Sequence of chain 1.D:
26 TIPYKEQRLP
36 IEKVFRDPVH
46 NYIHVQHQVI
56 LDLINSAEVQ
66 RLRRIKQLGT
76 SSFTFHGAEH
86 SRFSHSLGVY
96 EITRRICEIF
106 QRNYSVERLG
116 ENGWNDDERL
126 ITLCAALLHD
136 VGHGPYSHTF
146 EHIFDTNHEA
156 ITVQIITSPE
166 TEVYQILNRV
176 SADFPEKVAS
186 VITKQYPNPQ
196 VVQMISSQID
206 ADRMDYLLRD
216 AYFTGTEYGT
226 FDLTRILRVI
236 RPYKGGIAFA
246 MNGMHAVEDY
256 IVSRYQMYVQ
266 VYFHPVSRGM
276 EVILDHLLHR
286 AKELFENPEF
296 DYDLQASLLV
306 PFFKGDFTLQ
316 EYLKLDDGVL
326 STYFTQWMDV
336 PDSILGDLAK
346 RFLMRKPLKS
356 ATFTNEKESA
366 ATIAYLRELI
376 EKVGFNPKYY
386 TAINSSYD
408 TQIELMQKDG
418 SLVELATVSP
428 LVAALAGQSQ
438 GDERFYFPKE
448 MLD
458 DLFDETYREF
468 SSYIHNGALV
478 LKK

The protein below binds the small molecule below.
Small molecule (SMILES): Nc1nc2c(ncn2[C@H]2C[C@H](O)[C@@H](CO[P](=O)(O)O[P](=O)(O)OP(=O)(O)O)O2)c(=O)[nH]1

Binding-site contacts:
Ligand atom C5' contacts residue VAL271 of chain 1.D at 3.7 Å (hydrophobic).
Ligand atom O6 contacts residue ARG350 of chain 1.D at 3.4 Å.
Ligand atom C4' contacts residue THR79 of chain 1.D at 4.3 Å.
Ligand atom O3A contacts residue VAL271 of chain 1.D at 3.7 Å.
Ligand atom C8 contacts residue PHE78 of chain 1.D at 3.2 Å (hydrophobic).
Ligand atom N3 contacts residue ARG350 of chain 1.D at 3.4 Å (salt-bridge).
Ligand atom C5' contacts residue ARG350 of chain 1.D at 3.9 Å.
Ligand atom O3B contacts residue LYS446 of chain 1.D at 4.2 Å.
Ligand atom C2 contacts residue ARG350 of chain 1.D at 3.1 Å.
Ligand atom N7 contacts residue PHE78 of chain 1.D at 3.4 Å (h-bond).
Ligand atom O4' contacts residue ARG350 of chain 1.D at 3.2 Å (salt-bridge).
Ligand atom C1' contacts residue PHE78 of chain 1.D at 4.4 Å (hydrophobic).
Ligand atom N9 contacts residue ARG350 of chain 1.D at 3.4 Å (salt-bridge).
Ligand atom C4 contacts residue ARG350 of chain 1.D at 3.2 Å.
Ligand atom C5 contacts residue ARG350 of chain 1.D at 3.4 Å.
Ligand atom C5 contacts residue PHE78 of chain 1.D at 3.8 Å (hydrophobic).
Ligand atom O4' contacts residue THR79 of chain 1.D at 3.6 Å.
Ligand atom N2 contacts residue ARG350 of chain 1.D at 3.5 Å (salt-bridge).
Ligand atom N9 contacts residue THR79 of chain 1.D at 3.7 Å.
Ligand atom O5' contacts residue VAL271 of chain 1.D at 3.8 Å.
Ligand atom C8 contacts residue THR79 of chain 1.D at 3.4 Å.
Ligand atom O2G contacts residue LYS446 of chain 1.D at 3.7 Å.
Ligand atom C4 contacts residue PHE78 of chain 1.D at 4.0 Å (hydrophobic).
Ligand atom N1 contacts residue ARG350 of chain 1.D at 3.3 Å (salt-bridge).
Ligand atom C4' contacts residue ARG350 of chain 1.D at 4.2 Å.
Ligand atom N7 contacts residue ARG350 of chain 1.D at 3.8 Å.
Ligand atom O1B contacts residue LYS354 of chain 1.D at 3.6 Å (salt-bridge).
Ligand atom C6 contacts residue ARG350 of chain 1.D at 3.4 Å.
Ligand atom C1' contacts residue THR79 of chain 1.D at 3.3 Å.
Ligand atom O2A contacts residue ARG350 of chain 1.D at 2.8 Å (salt-bridge).
Ligand atom C1' contacts residue ARG350 of chain 1.D at 3.9 Å.
Ligand atom C8 contacts residue ARG350 of chain 1.D at 3.9 Å.
Ligand atom O4' contacts residue PHE78 of chain 1.D at 4.1 Å.
Ligand atom O2A contacts residue VAL271 of chain 1.D at 4.2 Å.
Ligand atom PG contacts residue LYS446 of chain 1.D at 4.2 Å.
Ligand atom O1B contacts residue VAL271 of chain 1.D at 4.2 Å.
Ligand atom N9 contacts residue PHE78 of chain 1.D at 3.7 Å.
Ligand atom PA contacts residue ARG350 of chain 1.D at 3.8 Å.
Ligand atom O3G contacts residue LYS446 of chain 1.D at 3.6 Å.
Ligand atom O5' contacts residue ARG350 of chain 1.D at 3.0 Å (salt-bridge).